Binding-site contacts:
Ligand atom C9 contacts residue THR552 of chain 1.C at 3.8 Å.
Ligand atom N contacts residue PHE383 of chain 1.D at 3.4 Å.
Ligand atom C2 contacts residue VAL498 of chain 1.C at 3.9 Å (hydrophobic).
Ligand atom N1 contacts residue THR552 of chain 1.C at 3.1 Å (h-bond).
Ligand atom N1 contacts residue ASP521 of chain 1.C at 2.9 Å (salt-bridge).
Ligand atom C13 contacts residue ILE381 of chain 1.D at 3.6 Å (hydrophobic).
Ligand atom C1 contacts residue ASP523 of chain 1.C at 3.8 Å.
Ligand atom N1 contacts residue PHE383 of chain 1.D at 4.0 Å.
Ligand atom C contacts residue PHE383 of chain 1.D at 3.7 Å (hydrophobic).
Ligand atom C16 contacts residue GLY329 of chain 1.D at 3.8 Å.
Ligand atom C6 contacts residue ASP521 of chain 1.C at 3.5 Å.
Ligand atom C12 contacts residue TYR326 of chain 1.D at 4.0 Å (hydrophobic).
Ligand atom C5 contacts residue TYR331 of chain 1.D at 3.7 Å (hydrophobic).
Ligand atom C3 contacts residue VAL356 of chain 1.D at 4.0 Å (hydrophobic).
Ligand atom C7 contacts residue ASP523 of chain 1.C at 3.3 Å.
Ligand atom C6 contacts residue THR552 of chain 1.C at 3.9 Å.
Ligand atom C2 contacts residue ASP521 of chain 1.C at 3.3 Å.
Ligand atom C17 contacts residue ASP523 of chain 1.C at 4.0 Å.
Ligand atom C contacts residue ASP521 of chain 1.C at 3.3 Å.
Ligand atom C2 contacts residue PHE383 of chain 1.D at 3.5 Å (hydrophobic).
Ligand atom C14 contacts residue SER330 of chain 1.D at 3.6 Å.
Ligand atom C13 contacts residue VAL356 of chain 1.D at 3.4 Å (hydrophobic).
Ligand atom N contacts residue ASP523 of chain 1.C at 3.8 Å.
Ligand atom C14 contacts residue TYR331 of chain 1.D at 3.9 Å (hydrophobic).
Ligand atom C6 contacts residue ASP523 of chain 1.C at 3.4 Å.
Ligand atom C13 contacts residue GLY354 of chain 1.D at 3.8 Å.
Ligand atom C11 contacts residue TYR326 of chain 1.D at 3.9 Å (hydrophobic).
Ligand atom C10 contacts residue ASP523 of chain 1.C at 3.5 Å.
Ligand atom C15 contacts residue TYR331 of chain 1.D at 3.6 Å (hydrophobic).
Ligand atom N contacts residue ASP521 of chain 1.C at 2.5 Å (salt-bridge).
Ligand atom C10 contacts residue THR552 of chain 1.C at 3.4 Å.
Ligand atom C13 contacts residue PHE383 of chain 1.D at 3.9 Å (hydrophobic).
Ligand atom C6 contacts residue PHE383 of chain 1.D at 3.6 Å (hydrophobic).
Ligand atom C8 contacts residue ASP523 of chain 1.C at 3.5 Å.
Ligand atom C14 contacts residue VAL356 of chain 1.D at 3.4 Å (hydrophobic).
Ligand atom C11 contacts residue GLY550 of chain 1.C at 3.5 Å.
Ligand atom N1 contacts residue ASP523 of chain 1.C at 3.6 Å.
Ligand atom C contacts residue ASP523 of chain 1.C at 3.9 Å.
Ligand atom C15 contacts residue SER330 of chain 1.D at 3.7 Å.
Ligand atom C12 contacts residue PHE383 of chain 1.D at 3.9 Å (hydrophobic).

Sequence of chain 1.D:
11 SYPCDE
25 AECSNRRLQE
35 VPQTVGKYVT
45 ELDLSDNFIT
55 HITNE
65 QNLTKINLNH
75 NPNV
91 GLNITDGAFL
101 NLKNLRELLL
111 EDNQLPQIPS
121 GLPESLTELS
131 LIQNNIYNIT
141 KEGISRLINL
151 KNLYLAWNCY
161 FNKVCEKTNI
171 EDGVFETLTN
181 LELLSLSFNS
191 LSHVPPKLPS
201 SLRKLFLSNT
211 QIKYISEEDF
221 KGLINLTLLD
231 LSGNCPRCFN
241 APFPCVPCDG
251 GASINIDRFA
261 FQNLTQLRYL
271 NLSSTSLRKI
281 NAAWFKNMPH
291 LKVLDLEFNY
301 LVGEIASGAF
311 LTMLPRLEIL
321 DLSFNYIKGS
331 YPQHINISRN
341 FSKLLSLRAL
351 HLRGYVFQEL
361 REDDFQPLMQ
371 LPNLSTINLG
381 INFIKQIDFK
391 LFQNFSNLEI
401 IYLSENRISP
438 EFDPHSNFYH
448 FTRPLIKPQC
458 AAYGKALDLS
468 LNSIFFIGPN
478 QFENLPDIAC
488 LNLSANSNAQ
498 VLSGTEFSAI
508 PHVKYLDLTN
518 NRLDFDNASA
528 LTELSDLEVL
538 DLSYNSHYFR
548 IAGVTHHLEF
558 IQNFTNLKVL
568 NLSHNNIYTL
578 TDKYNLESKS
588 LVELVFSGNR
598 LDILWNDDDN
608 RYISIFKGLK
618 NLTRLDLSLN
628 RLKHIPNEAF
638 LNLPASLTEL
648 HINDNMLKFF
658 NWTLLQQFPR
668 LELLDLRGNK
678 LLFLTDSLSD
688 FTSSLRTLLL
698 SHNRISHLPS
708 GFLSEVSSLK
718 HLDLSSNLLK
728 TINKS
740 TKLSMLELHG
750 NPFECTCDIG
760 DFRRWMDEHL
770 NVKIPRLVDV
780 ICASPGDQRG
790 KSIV

This small molecule binds to this protein.
Small molecule (SMILES): CCCCCc1cc2c(CCCCN)cccc2nc1N

Sequence of chain 1.C:
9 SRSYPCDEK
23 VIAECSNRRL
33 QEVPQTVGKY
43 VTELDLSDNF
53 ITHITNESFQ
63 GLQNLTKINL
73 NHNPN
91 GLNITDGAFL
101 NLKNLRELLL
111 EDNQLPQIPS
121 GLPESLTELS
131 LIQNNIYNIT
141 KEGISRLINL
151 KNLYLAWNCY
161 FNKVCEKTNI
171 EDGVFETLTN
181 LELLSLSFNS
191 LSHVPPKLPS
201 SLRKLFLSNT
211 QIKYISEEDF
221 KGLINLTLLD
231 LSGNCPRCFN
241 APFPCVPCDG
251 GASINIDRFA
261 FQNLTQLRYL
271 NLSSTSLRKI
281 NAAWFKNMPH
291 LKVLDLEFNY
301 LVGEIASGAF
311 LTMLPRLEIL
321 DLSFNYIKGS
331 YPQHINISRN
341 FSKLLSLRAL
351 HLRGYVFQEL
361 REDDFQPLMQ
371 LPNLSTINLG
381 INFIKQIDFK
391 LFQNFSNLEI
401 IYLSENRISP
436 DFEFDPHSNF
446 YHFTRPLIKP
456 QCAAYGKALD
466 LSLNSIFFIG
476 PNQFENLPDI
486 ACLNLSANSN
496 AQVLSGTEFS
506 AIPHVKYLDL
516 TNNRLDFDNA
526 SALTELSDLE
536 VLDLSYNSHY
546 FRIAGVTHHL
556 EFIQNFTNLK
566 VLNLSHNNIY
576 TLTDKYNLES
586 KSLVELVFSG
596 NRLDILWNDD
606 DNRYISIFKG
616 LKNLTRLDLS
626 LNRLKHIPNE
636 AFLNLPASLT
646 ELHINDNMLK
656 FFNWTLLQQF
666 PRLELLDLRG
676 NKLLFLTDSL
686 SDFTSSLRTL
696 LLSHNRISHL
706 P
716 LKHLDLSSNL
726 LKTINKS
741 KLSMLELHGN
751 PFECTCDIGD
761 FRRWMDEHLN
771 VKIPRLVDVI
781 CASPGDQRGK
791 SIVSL